This small molecule binds to this protein.
Small molecule (SMILES): [H]/N=C(/N)N[C@H]1[C@H](O)[C@@H](O)[C@H](O[C@@H]2O[C@@H](C)[C@](O)(C=O)[C@H]2O[C@@H]2O[C@@H](CO)[C@H](O)[C@@H](O)[C@@H]2NC)[C@@H](N/C(N)=N\[H])[C@@H]1O

Binding-site contacts:
Ligand atom CH2 contacts residue LYS47 of chain 1.L at 4.0 Å.
Ligand atom CH2 contacts residue 0TD92 of chain 1.L at 4.3 Å.
Ligand atom C61 contacts residue LYS47 of chain 1.L at 3.3 Å.
Ligand atom O42 contacts residue LYS47 of chain 1.L at 4.0 Å.
Ligand atom O51 contacts residue LYS46 of chain 1.L at 2.7 Å (salt-bridge).
Ligand atom O51 contacts residue LYS47 of chain 1.L at 3.4 Å.
Ligand atom CH2 contacts residue PRO48 of chain 1.L at 3.8 Å (hydrophobic).
Ligand atom CG2 contacts residue LYS91 of chain 1.L at 3.9 Å.
Ligand atom C42 contacts residue LYS47 of chain 1.L at 4.4 Å.
Ligand atom C51 contacts residue LYS47 of chain 1.L at 3.3 Å.
Ligand atom CH2 contacts residue LYS91 of chain 1.L at 4.4 Å.
Ligand atom OG2 contacts residue LYS91 of chain 1.L at 3.0 Å (salt-bridge).
Ligand atom O61 contacts residue LYS46 of chain 1.L at 2.6 Å (salt-bridge).
Ligand atom O61 contacts residue LYS47 of chain 1.L at 3.4 Å (salt-bridge).
Ligand atom C51 contacts residue LYS46 of chain 1.L at 3.6 Å.
Ligand atom C61 contacts residue LYS46 of chain 1.L at 3.6 Å.

Sequence of chain 1.L:
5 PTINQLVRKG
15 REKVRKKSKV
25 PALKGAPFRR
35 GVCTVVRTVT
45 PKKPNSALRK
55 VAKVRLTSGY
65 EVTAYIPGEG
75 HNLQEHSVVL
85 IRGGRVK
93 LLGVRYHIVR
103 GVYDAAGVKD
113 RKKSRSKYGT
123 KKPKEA